This protein binds this small molecule.
Small molecule (SMILES): Cc1cc(C)nc(-n2c(=O)c3c(C)c([C@H](O)C4[C@H](O)CCC[C@H]4O)ccc3n(C)c2=O)n1

Sequence of chain 2.A:
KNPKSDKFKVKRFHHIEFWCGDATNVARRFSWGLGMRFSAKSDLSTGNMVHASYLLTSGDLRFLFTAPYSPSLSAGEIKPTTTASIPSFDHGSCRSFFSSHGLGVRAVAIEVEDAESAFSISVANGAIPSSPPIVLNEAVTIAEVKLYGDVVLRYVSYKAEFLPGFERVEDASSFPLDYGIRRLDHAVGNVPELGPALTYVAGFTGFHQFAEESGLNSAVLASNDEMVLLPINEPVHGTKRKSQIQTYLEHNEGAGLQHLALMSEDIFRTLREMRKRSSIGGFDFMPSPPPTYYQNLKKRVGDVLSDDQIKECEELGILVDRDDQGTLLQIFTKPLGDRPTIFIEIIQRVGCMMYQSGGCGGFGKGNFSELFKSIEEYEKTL

Binding-site contacts:
Ligand atom C18 contacts residue CO1 of chain 2.B at 3.3 Å.
Ligand atom C32 contacts residue MET307 of chain 2.A at 3.6 Å (hydrophobic).
Ligand atom C5 contacts residue PHE396 of chain 2.A at 3.8 Å (hydrophobic).
Ligand atom C1 contacts residue PHE353 of chain 2.A at 3.4 Å (hydrophobic).
Ligand atom C14 contacts residue ASN395 of chain 2.A at 3.5 Å.
Ligand atom O11 contacts residue MPD1 of chain 2.D at 2.6 Å (h-bond).
Ligand atom C16 contacts residue PHE391 of chain 2.A at 3.4 Å (hydrophobic).
Ligand atom C2 contacts residue PHE391 of chain 2.A at 3.3 Å (hydrophobic).
Ligand atom C19 contacts residue CO1 of chain 2.B at 3.0 Å.
Ligand atom O17 contacts residue CO1 of chain 2.B at 2.0 Å.
Ligand atom O17 contacts residue GLU366 of chain 2.A at 3.0 Å (salt-bridge).
Ligand atom C14 contacts residue PHE396 of chain 2.A at 3.5 Å (hydrophobic).
Ligand atom O25 contacts residue PHE396 of chain 2.A at 3.6 Å.
Ligand atom C22 contacts residue SER239 of chain 2.A at 3.6 Å.
Ligand atom C21 contacts residue SER239 of chain 2.A at 3.4 Å.
Ligand atom C31 contacts residue GLN265 of chain 2.A at 3.6 Å.
Ligand atom C20 contacts residue PRO252 of chain 2.A at 3.5 Å (hydrophobic).
Ligand atom O24 contacts residue CO1 of chain 2.B at 2.0 Å.
Ligand atom N7 contacts residue PHE396 of chain 2.A at 3.4 Å.
Ligand atom O12 contacts residue LEU399 of chain 2.A at 3.7 Å.
Ligand atom C6 contacts residue PHE353 of chain 2.A at 3.4 Å (hydrophobic).
Ligand atom C19 contacts residue PHE391 of chain 2.A at 3.6 Å (hydrophobic).
Ligand atom C13 contacts residue MPD1 of chain 2.D at 3.6 Å.
Ligand atom C16 contacts residue CO1 of chain 2.B at 3.0 Å.
Ligand atom C3 contacts residue GLY392 of chain 2.A at 3.6 Å.
Ligand atom O24 contacts residue HIS198 of chain 2.A at 2.9 Å (h-bond).
Ligand atom C8 contacts residue PHE396 of chain 2.A at 3.5 Å (hydrophobic).
Ligand atom N30 contacts residue MPD1 of chain 2.D at 3.3 Å.
Ligand atom C4 contacts residue PHE396 of chain 2.A at 3.4 Å (hydrophobic).
Ligand atom O24 contacts residue VAL200 of chain 2.A at 3.6 Å.
Ligand atom C18 contacts residue HIS280 of chain 2.A at 3.3 Å.
Ligand atom C3 contacts residue PHE396 of chain 2.A at 3.6 Å (hydrophobic).
Ligand atom C10 contacts residue MPD1 of chain 2.D at 3.8 Å.
Ligand atom O17 contacts residue HIS280 of chain 2.A at 3.0 Å (h-bond).
Ligand atom C5 contacts residue PHE353 of chain 2.A at 3.8 Å (hydrophobic).
Ligand atom C32 contacts residue MPD1 of chain 2.D at 3.7 Å.
Ligand atom O24 contacts residue HIS280 of chain 2.A at 3.1 Å (h-bond).
Ligand atom O17 contacts residue PHE353 of chain 2.A at 3.3 Å.
Ligand atom C2 contacts residue PHE353 of chain 2.A at 3.8 Å (hydrophobic).
Ligand atom C29 contacts residue MPD1 of chain 2.D at 3.4 Å.